Sequence of chain 1.A:
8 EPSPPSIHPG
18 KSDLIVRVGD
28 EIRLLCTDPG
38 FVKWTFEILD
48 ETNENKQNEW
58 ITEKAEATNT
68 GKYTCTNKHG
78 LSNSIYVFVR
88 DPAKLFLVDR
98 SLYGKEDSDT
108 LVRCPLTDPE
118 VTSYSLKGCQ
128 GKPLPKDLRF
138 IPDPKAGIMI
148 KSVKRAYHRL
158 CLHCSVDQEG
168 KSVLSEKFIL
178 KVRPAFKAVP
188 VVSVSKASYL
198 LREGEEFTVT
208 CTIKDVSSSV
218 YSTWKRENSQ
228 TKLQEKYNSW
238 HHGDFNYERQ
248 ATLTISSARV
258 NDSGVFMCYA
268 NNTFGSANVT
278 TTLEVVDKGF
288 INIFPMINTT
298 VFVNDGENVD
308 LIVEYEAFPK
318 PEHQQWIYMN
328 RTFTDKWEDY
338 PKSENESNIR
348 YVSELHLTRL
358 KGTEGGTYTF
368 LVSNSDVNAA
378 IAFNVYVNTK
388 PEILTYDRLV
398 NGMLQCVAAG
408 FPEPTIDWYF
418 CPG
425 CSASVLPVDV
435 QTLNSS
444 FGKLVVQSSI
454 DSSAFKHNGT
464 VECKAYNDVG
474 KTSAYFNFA

This protein binds this small molecule.
Small molecule (SMILES): CC(=O)N[C@@H]1[C@@H](O)[C@H](O)[C@@H](CO)O[C@H]1O

Binding-site contacts:
Ligand atom C1 contacts residue ASN258 of chain 1.A at 1.4 Å.
Ligand atom C3 contacts residue ASN258 of chain 1.A at 3.8 Å.
Ligand atom C2 contacts residue ASN258 of chain 1.A at 2.4 Å.
Ligand atom C4 contacts residue ASN258 of chain 1.A at 4.2 Å.
Ligand atom C7 contacts residue ASN258 of chain 1.A at 3.2 Å.
Ligand atom N2 contacts residue ASN258 of chain 1.A at 2.8 Å (h-bond).
Ligand atom O5 contacts residue ASN258 of chain 1.A at 2.4 Å (h-bond).
Ligand atom C5 contacts residue ASN258 of chain 1.A at 3.7 Å.
Ligand atom O7 contacts residue ASN258 of chain 1.A at 3.0 Å (h-bond).